Binding-site contacts:
Ligand atom N20 contacts residue HIS421 of chain 1.B at 2.5 Å (h-bond).
Ligand atom C13 contacts residue CYS427 of chain 1.C at 3.5 Å (hydrophobic).
Ligand atom C21 contacts residue HIS421 of chain 1.B at 3.5 Å.
Ligand atom O25 contacts residue VAL393 of chain 1.B at 3.5 Å (h-bond).
Ligand atom C23 contacts residue TRP443 of chain 1.B at 3.5 Å (hydrophobic).
Ligand atom C21 contacts residue TRP423 of chain 1.B at 3.2 Å (hydrophobic).
Ligand atom O25 contacts residue HIS421 of chain 1.B at 2.6 Å (h-bond).
Ligand atom C4 contacts residue PRO395 of chain 1.B at 3.5 Å (hydrophobic).
Ligand atom C2 contacts residue TRP429 of chain 1.B at 3.9 Å (hydrophobic).
Ligand atom N20 contacts residue TRP423 of chain 1.B at 3.1 Å.
Ligand atom N17 contacts residue PRO395 of chain 1.B at 3.7 Å.
Ligand atom C18 contacts residue TRP423 of chain 1.B at 3.5 Å (hydrophobic).
Ligand atom C19 contacts residue HIS421 of chain 1.B at 3.2 Å.
Ligand atom O1 contacts residue HIS421 of chain 1.B at 3.4 Å.
Ligand atom C13 contacts residue GLY428 of chain 1.C at 3.8 Å.
Ligand atom C15 contacts residue ILE426 of chain 1.C at 3.7 Å (hydrophobic).
Ligand atom O16 contacts residue ASN394 of chain 1.B at 3.5 Å.
Ligand atom O16 contacts residue ILE426 of chain 1.C at 2.6 Å (h-bond).
Ligand atom O25 contacts residue TRP423 of chain 1.B at 3.5 Å (h-bond).
Ligand atom C12 contacts residue CYS424 of chain 1.C at 3.0 Å (hydrophobic).
Ligand atom C14 contacts residue PRO395 of chain 1.B at 3.7 Å (hydrophobic).
Ligand atom N17 contacts residue ASN394 of chain 1.B at 3.8 Å.
Ligand atom O16 contacts residue CYS427 of chain 1.C at 3.5 Å.
Ligand atom O24 contacts residue HIS421 of chain 1.B at 3.9 Å.
Ligand atom O1 contacts residue TRP429 of chain 1.B at 3.6 Å.
Ligand atom C15 contacts residue ASN394 of chain 1.B at 3.5 Å.
Ligand atom C11 contacts residue PHE423 of chain 1.C at 3.8 Å (hydrophobic).
Ligand atom C22 contacts residue TRP429 of chain 1.B at 3.6 Å (hydrophobic).
Ligand atom O25 contacts residue PRO395 of chain 1.B at 3.4 Å.
Ligand atom O25 contacts residue ASN394 of chain 1.B at 3.5 Å.
Ligand atom C19 contacts residue TRP423 of chain 1.B at 3.4 Å (hydrophobic).
Ligand atom O24 contacts residue PHE445 of chain 1.B at 3.6 Å.
Ligand atom O1 contacts residue PRO395 of chain 1.B at 3.7 Å.
Ligand atom O24 contacts residue TRP423 of chain 1.B at 2.9 Å.
Ligand atom C7 contacts residue PHE423 of chain 1.C at 3.6 Å (hydrophobic).
Ligand atom C13 contacts residue CYS424 of chain 1.C at 3.1 Å (hydrophobic).
Ligand atom C8 contacts residue PHE423 of chain 1.C at 3.7 Å (hydrophobic).
Ligand atom C2 contacts residue PRO395 of chain 1.B at 3.3 Å (hydrophobic).
Ligand atom C3 contacts residue PRO395 of chain 1.B at 3.2 Å (hydrophobic).
Ligand atom C7 contacts residue HIS396 of chain 1.B at 3.8 Å.

Sequence of chain 1.B:
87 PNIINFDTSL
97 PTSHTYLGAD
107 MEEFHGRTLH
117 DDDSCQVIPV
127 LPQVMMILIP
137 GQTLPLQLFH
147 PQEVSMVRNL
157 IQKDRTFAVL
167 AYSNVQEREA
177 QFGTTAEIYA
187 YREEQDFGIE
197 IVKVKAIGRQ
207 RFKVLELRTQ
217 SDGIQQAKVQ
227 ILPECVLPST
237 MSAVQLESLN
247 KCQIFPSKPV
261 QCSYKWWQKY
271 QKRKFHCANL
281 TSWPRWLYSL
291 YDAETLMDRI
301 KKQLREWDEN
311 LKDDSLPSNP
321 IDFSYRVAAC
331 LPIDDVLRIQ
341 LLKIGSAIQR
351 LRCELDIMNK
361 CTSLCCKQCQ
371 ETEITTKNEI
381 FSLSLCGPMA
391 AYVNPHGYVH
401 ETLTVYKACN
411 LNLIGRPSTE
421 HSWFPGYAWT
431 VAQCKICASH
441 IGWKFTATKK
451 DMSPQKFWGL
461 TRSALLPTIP

Sequence of chain 1.C:
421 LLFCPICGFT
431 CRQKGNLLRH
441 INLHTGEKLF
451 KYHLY

A small-molecule ligand and the protein it binds are described below.
Small molecule (SMILES): O=C1CC[C@H](N2C(=O)c3ccc(N4CCOCC4)cc3C2=O)C(=O)N1